A small-molecule ligand and the protein it binds are described below.
Small molecule (SMILES): Cc1ccncc1NC(=O)Cc1cc(Cl)cc(NCC(C)(C)C#N)c1

Sequence of chain 2.A:
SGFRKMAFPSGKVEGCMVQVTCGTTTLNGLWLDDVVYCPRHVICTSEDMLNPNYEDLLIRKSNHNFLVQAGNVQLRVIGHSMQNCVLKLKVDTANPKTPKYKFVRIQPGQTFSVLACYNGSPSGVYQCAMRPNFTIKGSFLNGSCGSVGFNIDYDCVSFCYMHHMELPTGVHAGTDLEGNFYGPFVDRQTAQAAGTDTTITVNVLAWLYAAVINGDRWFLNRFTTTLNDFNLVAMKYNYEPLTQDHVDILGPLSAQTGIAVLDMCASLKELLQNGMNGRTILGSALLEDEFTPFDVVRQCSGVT

Binding-site contacts:
Ligand atom N contacts residue SER144 of chain 1.A at 3.7 Å.
Ligand atom C7 contacts residue HIS164 of chain 1.A at 3.7 Å.
Ligand atom C contacts residue ASN142 of chain 1.A at 3.9 Å.
Ligand atom C2 contacts residue LEU141 of chain 1.A at 3.6 Å (hydrophobic).
Ligand atom C3 contacts residue PHE140 of chain 1.A at 3.2 Å (hydrophobic).
Ligand atom C2 contacts residue PHE140 of chain 1.A at 3.7 Å (hydrophobic).
Ligand atom CL contacts residue MET49 of chain 1.A at 3.8 Å.
Ligand atom C4 contacts residue SER144 of chain 1.A at 4.0 Å.
Ligand atom O contacts residue MET165 of chain 1.A at 3.3 Å.
Ligand atom C13 contacts residue SER46 of chain 1.A at 3.8 Å.
Ligand atom C10 contacts residue MET49 of chain 1.A at 3.7 Å (hydrophobic).
Ligand atom C15 contacts residue ASN142 of chain 1.A at 4.0 Å.
Ligand atom C7 contacts residue CYS145 of chain 1.A at 4.0 Å (hydrophobic).
Ligand atom C3 contacts residue GLU166 of chain 1.A at 3.4 Å.
Ligand atom C12 contacts residue GLN189 of chain 1.A at 4.0 Å.
Ligand atom C3 contacts residue HIS163 of chain 1.A at 4.0 Å.
Ligand atom C6 contacts residue HIS164 of chain 1.A at 3.9 Å.
Ligand atom C9 contacts residue MET49 of chain 1.A at 3.8 Å (hydrophobic).
Ligand atom C1 contacts residue ASN142 of chain 1.A at 3.8 Å.
Ligand atom N contacts residue PHE140 of chain 1.A at 3.6 Å.
Ligand atom C11 contacts residue GLN189 of chain 1.A at 3.4 Å.
Ligand atom N1 contacts residue CYS145 of chain 1.A at 3.6 Å.
Ligand atom C7 contacts residue HIS41 of chain 1.A at 3.8 Å.
Ligand atom N2 contacts residue GLN189 of chain 1.A at 3.7 Å.
Ligand atom C2 contacts residue GLU166 of chain 1.A at 3.8 Å.
Ligand atom C4 contacts residue CYS145 of chain 1.A at 3.9 Å (hydrophobic).
Ligand atom C2 contacts residue ASN142 of chain 1.A at 3.7 Å.
Ligand atom CL contacts residue GLN189 of chain 1.A at 3.2 Å.
Ligand atom CL contacts residue ARG188 of chain 1.A at 3.3 Å.
Ligand atom N contacts residue GLU166 of chain 1.A at 3.8 Å.
Ligand atom C6 contacts residue CYS145 of chain 1.A at 4.0 Å (hydrophobic).
Ligand atom C6 contacts residue MET165 of chain 1.A at 3.9 Å (hydrophobic).
Ligand atom O contacts residue GLU166 of chain 1.A at 3.0 Å (salt-bridge).
Ligand atom C12 contacts residue MET49 of chain 1.A at 4.0 Å (hydrophobic).
Ligand atom C11 contacts residue MET49 of chain 1.A at 3.7 Å (hydrophobic).
Ligand atom C3 contacts residue LEU141 of chain 1.A at 3.8 Å (hydrophobic).
Ligand atom N contacts residue HIS163 of chain 1.A at 2.8 Å (h-bond).
Ligand atom C4 contacts residue HIS163 of chain 1.A at 3.3 Å.
Ligand atom C1 contacts residue LEU141 of chain 1.A at 4.0 Å (hydrophobic).
Ligand atom C4 contacts residue GLU166 of chain 1.A at 3.8 Å.

Sequence of chain 1.A:
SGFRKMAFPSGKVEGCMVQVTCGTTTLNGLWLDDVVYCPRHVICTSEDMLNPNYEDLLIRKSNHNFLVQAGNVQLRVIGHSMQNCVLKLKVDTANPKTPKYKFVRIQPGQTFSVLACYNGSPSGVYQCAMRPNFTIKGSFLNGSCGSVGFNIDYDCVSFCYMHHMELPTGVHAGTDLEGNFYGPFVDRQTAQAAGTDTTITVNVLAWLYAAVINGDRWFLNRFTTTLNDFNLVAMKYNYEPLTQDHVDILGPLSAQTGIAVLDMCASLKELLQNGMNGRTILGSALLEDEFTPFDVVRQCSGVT